A protein and the small-molecule ligand that binds it are described below.
Small molecule (SMILES): CC(=O)N[C@H]1[C@H](O[C@H]2[C@H](O)[C@@H](NC(C)=O)CO[C@@H]2CO)O[C@H](CO)[C@@H](O)[C@@H]1O

Binding-site contacts:
Ligand atom C5 contacts residue HIS1101 of chain 1.B at 3.5 Å.
Ligand atom O7 contacts residue ASN1098 of chain 1.B at 3.7 Å.
Ligand atom C6 contacts residue PHE1103 of chain 1.B at 4.0 Å (hydrophobic).
Ligand atom N2 contacts residue THR1100 of chain 1.B at 3.7 Å.
Ligand atom O5 contacts residue HIS1101 of chain 1.B at 3.5 Å.
Ligand atom C2 contacts residue THR1100 of chain 1.B at 4.2 Å.
Ligand atom C1 contacts residue ASN1098 of chain 1.B at 1.4 Å.
Ligand atom O5 contacts residue ASN1098 of chain 1.B at 2.3 Å (h-bond).
Ligand atom C1 contacts residue HIS1101 of chain 1.B at 3.5 Å.
Ligand atom C5 contacts residue ASN1098 of chain 1.B at 3.6 Å.
Ligand atom C3 contacts residue ASN1098 of chain 1.B at 3.8 Å.
Ligand atom N2 contacts residue ASN1098 of chain 1.B at 3.0 Å (h-bond).
Ligand atom O5 contacts residue PHE1103 of chain 1.B at 4.0 Å.
Ligand atom C3 contacts residue HIS1101 of chain 1.B at 4.1 Å.
Ligand atom C2 contacts residue ASN1098 of chain 1.B at 2.4 Å.
Ligand atom C7 contacts residue ASN1098 of chain 1.B at 3.4 Å.
Ligand atom C4 contacts residue HIS1101 of chain 1.B at 4.4 Å.
Ligand atom C2 contacts residue HIS1101 of chain 1.B at 4.3 Å.
Ligand atom C6 contacts residue HIS1101 of chain 1.B at 3.6 Å.
Ligand atom C5 contacts residue PHE1103 of chain 1.B at 4.5 Å (hydrophobic).
Ligand atom C1 contacts residue THR1100 of chain 1.B at 3.8 Å.
Ligand atom C4 contacts residue ASN1098 of chain 1.B at 4.1 Å.
Ligand atom O7 contacts residue THR1100 of chain 1.B at 4.1 Å.
Ligand atom C8 contacts residue ASN1098 of chain 1.B at 3.4 Å.

Sequence of chain 1.B:
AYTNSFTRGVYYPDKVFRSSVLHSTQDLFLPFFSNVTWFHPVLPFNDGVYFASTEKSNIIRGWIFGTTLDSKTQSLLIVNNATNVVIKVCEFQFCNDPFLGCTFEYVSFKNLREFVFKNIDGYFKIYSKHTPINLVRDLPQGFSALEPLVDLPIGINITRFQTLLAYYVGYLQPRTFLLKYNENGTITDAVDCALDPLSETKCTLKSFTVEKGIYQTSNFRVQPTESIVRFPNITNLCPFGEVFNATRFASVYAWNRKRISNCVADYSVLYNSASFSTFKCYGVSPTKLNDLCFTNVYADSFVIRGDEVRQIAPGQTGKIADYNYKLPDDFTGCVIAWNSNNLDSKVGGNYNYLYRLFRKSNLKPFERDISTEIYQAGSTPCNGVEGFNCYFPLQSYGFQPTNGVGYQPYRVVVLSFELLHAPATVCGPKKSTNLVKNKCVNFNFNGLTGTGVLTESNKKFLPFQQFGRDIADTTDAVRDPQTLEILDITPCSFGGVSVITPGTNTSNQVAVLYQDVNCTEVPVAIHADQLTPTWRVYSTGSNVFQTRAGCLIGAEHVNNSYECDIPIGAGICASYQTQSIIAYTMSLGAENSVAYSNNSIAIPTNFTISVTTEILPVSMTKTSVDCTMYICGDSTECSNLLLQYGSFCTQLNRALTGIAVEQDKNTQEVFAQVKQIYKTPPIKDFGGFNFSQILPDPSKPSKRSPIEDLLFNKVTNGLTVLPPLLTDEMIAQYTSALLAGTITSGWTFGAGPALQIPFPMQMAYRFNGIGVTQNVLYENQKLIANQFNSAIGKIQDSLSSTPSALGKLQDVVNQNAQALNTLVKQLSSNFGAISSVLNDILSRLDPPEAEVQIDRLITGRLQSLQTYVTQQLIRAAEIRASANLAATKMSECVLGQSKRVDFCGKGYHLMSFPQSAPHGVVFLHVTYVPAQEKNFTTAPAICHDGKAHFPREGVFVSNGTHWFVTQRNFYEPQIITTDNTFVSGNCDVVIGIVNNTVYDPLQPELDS